Sequence of chain 1.D:
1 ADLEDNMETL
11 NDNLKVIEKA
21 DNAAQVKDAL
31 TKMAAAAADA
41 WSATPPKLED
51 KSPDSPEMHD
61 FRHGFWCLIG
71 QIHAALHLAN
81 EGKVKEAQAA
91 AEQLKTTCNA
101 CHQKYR

Sequence of chain 3.B:
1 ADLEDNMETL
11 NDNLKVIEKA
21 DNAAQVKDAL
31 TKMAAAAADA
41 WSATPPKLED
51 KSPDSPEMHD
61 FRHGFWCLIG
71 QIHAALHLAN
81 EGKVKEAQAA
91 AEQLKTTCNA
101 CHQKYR

This small molecule binds to this protein.
Small molecule (SMILES): C[C@H](NC(=O)[C@H](CC(N)=O)NC(=O)[C@H](CS)NC(=O)[C@@H](NC(=O)[C@@H](NC(=O)[C@@H](N)CCCCN)[C@@H](C)O)[C@@H](C)O)C(=O)N[C@@H](CS)C(=O)N[C@@H](Cc1cnc[nH]1)C(=O)N[C@@H](CCC(N)=O)C(=O)O

Sequence of chain 1.C:
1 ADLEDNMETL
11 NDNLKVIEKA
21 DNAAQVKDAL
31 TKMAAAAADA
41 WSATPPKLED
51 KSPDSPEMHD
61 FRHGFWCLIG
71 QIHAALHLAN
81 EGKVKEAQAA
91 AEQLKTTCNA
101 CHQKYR

Binding-site contacts:
Ligand atom ND1 contacts residue HEM1 of chain 3.X at 4.2 Å.
Ligand atom OG1 contacts residue HIS73 of chain 1.D at 2.7 Å (h-bond).
Ligand atom OG1 contacts residue HEM1 of chain 3.X at 3.5 Å.
Ligand atom CD contacts residue HIS73 of chain 1.D at 4.0 Å.
Ligand atom OG1 contacts residue ALA34 of chain 1.D at 3.8 Å.
Ligand atom CB contacts residue TRP66 of chain 3.B at 4.0 Å (hydrophobic).
Ligand atom OG1 contacts residue TRP66 of chain 3.B at 4.0 Å.
Ligand atom CG2 contacts residue ALA38 of chain 1.D at 3.7 Å (hydrophobic).
Ligand atom CA contacts residue HIS73 of chain 1.D at 4.3 Å.
Ligand atom N contacts residue TRP66 of chain 1.D at 4.2 Å.
Ligand atom CA contacts residue HIS73 of chain 1.D at 4.1 Å.
Ligand atom SG contacts residue HEM1 of chain 3.X at 1.7 Å.
Ligand atom N contacts residue HEM1 of chain 3.X at 3.7 Å.
Ligand atom CB contacts residue TRP66 of chain 1.D at 4.0 Å (hydrophobic).
Ligand atom OG1 contacts residue ILE69 of chain 1.D at 4.4 Å.
Ligand atom CA contacts residue TRP66 of chain 1.D at 3.9 Å (hydrophobic).
Ligand atom CB contacts residue HEM1 of chain 3.X at 2.9 Å.
Ligand atom CE contacts residue LEU76 of chain 1.D at 4.0 Å (hydrophobic).
Ligand atom O contacts residue HIS73 of chain 1.C at 2.9 Å (h-bond).
Ligand atom CD2 contacts residue HEM1 of chain 3.X at 3.3 Å.
Ligand atom O contacts residue HEM1 of chain 3.X at 3.5 Å.
Ligand atom SG contacts residue ALA38 of chain 3.B at 4.1 Å.
Ligand atom CE1 contacts residue HEM1 of chain 3.X at 3.0 Å.
Ligand atom CB contacts residue TRP66 of chain 1.D at 4.2 Å (hydrophobic).
Ligand atom C contacts residue HEM1 of chain 3.X at 4.3 Å.
Ligand atom CG2 contacts residue ALA34 of chain 1.D at 4.0 Å (hydrophobic).
Ligand atom C contacts residue HIS73 of chain 1.C at 4.0 Å.
Ligand atom CB contacts residue ILE69 of chain 1.D at 3.9 Å (hydrophobic).
Ligand atom CB contacts residue HIS73 of chain 1.D at 3.3 Å.
Ligand atom CA contacts residue HEM1 of chain 3.X at 3.4 Å.
Ligand atom CG2 contacts residue TRP66 of chain 1.D at 3.3 Å (hydrophobic).
Ligand atom SG contacts residue ILE69 of chain 1.C at 4.3 Å.
Ligand atom CG2 contacts residue ILE69 of chain 1.D at 4.1 Å (hydrophobic).
Ligand atom NE2 contacts residue HEM1 of chain 3.X at 2.2 Å.
Ligand atom NZ contacts residue LEU76 of chain 1.D at 4.3 Å.
Ligand atom SG contacts residue ALA38 of chain 1.C at 3.5 Å.
Ligand atom N contacts residue HIS73 of chain 1.D at 3.2 Å.
Ligand atom NE2 contacts residue HIS73 of chain 3.B at 4.2 Å.
Ligand atom CG2 contacts residue TRP41 of chain 3.B at 3.6 Å (hydrophobic).
Ligand atom N contacts residue HIS73 of chain 1.D at 3.5 Å.